Binding-site contacts:
Ligand atom C2 contacts residue GLU458 of chain 1.C at 4.4 Å.
Ligand atom C4 contacts residue TYR47 of chain 1.C at 4.2 Å (hydrophobic).
Ligand atom C23 contacts residue GLU583 of chain 1.C at 3.2 Å.
Ligand atom C16 contacts residue VAL400 of chain 1.C at 4.0 Å (hydrophobic).
Ligand atom O4 contacts residue GLN46 of chain 1.C at 3.8 Å.
Ligand atom C7 contacts residue TYR584 of chain 1.C at 3.7 Å (hydrophobic).
Ligand atom C15 contacts residue GLU458 of chain 1.C at 3.4 Å.
Ligand atom C17 contacts residue VAL400 of chain 1.C at 3.8 Å (hydrophobic).
Ligand atom C8 contacts residue TYR584 of chain 1.C at 3.6 Å (hydrophobic).
Ligand atom C3 contacts residue TYR47 of chain 1.C at 4.0 Å (hydrophobic).
Ligand atom C16 contacts residue TYR179 of chain 1.C at 4.4 Å (hydrophobic).
Ligand atom C6 contacts residue ALA399 of chain 1.C at 3.8 Å (hydrophobic).
Ligand atom O2 contacts residue SER398 of chain 1.C at 3.8 Å.
Ligand atom C11 contacts residue GLU458 of chain 1.C at 3.6 Å.
Ligand atom C3 contacts residue GLN46 of chain 1.C at 3.2 Å.
Ligand atom C21 contacts residue GLN46 of chain 1.C at 4.2 Å.
Ligand atom C16 contacts residue ARG452 of chain 1.C at 4.0 Å.
Ligand atom C22 contacts residue GLU583 of chain 1.C at 3.4 Å.
Ligand atom C10 contacts residue TYR47 of chain 1.C at 3.8 Å (hydrophobic).
Ligand atom C4 contacts residue GLN46 of chain 1.C at 3.8 Å.
Ligand atom C7 contacts residue VAL400 of chain 1.C at 4.1 Å (hydrophobic).
Ligand atom C10 contacts residue GLU583 of chain 1.C at 4.2 Å.
Ligand atom C1 contacts residue GLN46 of chain 1.C at 4.3 Å.
Ligand atom C1 contacts residue GLU461 of chain 1.C at 3.2 Å.
Ligand atom C9 contacts residue ALA399 of chain 1.C at 4.0 Å (hydrophobic).
Ligand atom C8 contacts residue ALA399 of chain 1.C at 4.0 Å (hydrophobic).
Ligand atom C7 contacts residue ALA399 of chain 1.C at 3.8 Å (hydrophobic).
Ligand atom C13 contacts residue GLU461 of chain 1.C at 4.3 Å.
Ligand atom C14 contacts residue SER398 of chain 1.C at 3.5 Å.
Ligand atom C24 contacts residue GLU583 of chain 1.C at 3.1 Å.
Ligand atom O4 contacts residue ALA399 of chain 1.C at 4.2 Å.
Ligand atom C14 contacts residue GLU458 of chain 1.C at 4.4 Å.
Ligand atom C12 contacts residue GLU461 of chain 1.C at 3.7 Å.
Ligand atom C14 contacts residue TYR179 of chain 1.C at 4.2 Å (hydrophobic).
Ligand atom C16 contacts residue GLU458 of chain 1.C at 3.4 Å.
Ligand atom O3 contacts residue SER398 of chain 1.C at 3.3 Å (h-bond).
Ligand atom C13 contacts residue SER398 of chain 1.C at 4.3 Å.
Ligand atom O3 contacts residue ALA399 of chain 1.C at 3.5 Å.
Ligand atom O3 contacts residue VAL400 of chain 1.C at 3.4 Å (h-bond).
Ligand atom O2 contacts residue TYR179 of chain 1.C at 4.3 Å.

Sequence of chain 1.C:
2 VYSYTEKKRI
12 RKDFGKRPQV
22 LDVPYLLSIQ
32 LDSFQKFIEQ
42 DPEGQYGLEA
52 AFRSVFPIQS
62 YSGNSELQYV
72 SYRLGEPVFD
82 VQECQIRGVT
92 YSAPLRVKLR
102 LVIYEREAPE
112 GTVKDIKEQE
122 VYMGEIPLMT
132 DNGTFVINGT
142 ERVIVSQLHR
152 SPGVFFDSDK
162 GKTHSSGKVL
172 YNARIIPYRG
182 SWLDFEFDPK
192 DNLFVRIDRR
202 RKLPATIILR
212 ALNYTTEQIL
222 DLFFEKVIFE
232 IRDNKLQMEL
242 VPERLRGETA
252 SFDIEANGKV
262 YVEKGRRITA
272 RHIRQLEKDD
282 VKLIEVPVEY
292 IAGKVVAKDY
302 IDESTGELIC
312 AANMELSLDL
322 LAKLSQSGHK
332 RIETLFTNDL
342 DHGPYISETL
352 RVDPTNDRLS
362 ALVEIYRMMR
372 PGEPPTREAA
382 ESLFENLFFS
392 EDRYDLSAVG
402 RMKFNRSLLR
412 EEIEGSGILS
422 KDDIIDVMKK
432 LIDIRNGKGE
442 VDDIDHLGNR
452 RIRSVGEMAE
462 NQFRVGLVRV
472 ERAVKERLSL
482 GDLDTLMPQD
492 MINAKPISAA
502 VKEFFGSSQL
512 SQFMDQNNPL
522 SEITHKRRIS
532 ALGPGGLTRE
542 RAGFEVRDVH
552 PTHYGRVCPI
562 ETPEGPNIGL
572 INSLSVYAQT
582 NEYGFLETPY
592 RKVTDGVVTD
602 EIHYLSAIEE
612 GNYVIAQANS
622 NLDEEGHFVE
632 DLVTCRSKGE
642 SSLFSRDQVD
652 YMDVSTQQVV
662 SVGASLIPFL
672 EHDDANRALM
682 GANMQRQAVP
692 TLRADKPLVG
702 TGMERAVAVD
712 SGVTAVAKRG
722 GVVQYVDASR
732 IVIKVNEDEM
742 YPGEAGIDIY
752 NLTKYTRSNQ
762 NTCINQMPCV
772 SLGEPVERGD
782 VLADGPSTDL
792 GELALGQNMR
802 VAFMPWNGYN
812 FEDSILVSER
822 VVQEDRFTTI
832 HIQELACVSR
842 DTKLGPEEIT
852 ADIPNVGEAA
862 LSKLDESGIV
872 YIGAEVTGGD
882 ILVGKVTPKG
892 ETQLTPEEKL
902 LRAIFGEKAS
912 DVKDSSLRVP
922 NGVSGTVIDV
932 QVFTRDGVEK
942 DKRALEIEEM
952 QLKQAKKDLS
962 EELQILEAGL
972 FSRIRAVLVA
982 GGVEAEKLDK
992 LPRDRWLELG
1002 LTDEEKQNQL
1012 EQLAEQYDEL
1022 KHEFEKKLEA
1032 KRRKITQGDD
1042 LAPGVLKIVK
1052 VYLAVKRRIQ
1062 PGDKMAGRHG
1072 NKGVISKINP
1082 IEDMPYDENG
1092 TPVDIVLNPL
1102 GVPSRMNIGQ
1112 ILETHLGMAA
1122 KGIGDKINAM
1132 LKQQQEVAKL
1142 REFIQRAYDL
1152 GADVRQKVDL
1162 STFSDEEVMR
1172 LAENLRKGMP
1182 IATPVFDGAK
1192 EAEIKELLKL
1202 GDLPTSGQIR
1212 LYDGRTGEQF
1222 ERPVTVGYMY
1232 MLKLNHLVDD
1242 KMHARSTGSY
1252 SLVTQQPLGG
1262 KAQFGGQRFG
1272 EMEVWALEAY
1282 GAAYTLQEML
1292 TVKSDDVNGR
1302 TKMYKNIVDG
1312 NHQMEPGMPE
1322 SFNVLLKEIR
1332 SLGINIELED

A protein and the small-molecule ligand that binds it are described below.
Small molecule (SMILES): C[C@H](CCC(=O)NCCC[N+](C)(C)CC(O)CS(=O)(=O)O)[C@H]1CC[C@H]2[C@@H]3[C@H](O)C[C@@H]4C[C@H](O)CC[C@]4(C)[C@H]3C[C@H](O)[C@]12C